A protein and the small-molecule ligand that binds it are described below.
Small molecule (SMILES): CC(=O)N[C@@H]1[C@@H](O)[C@H](O)[C@@H](CO)O[C@@H]1O

Sequence of chain 2.A:
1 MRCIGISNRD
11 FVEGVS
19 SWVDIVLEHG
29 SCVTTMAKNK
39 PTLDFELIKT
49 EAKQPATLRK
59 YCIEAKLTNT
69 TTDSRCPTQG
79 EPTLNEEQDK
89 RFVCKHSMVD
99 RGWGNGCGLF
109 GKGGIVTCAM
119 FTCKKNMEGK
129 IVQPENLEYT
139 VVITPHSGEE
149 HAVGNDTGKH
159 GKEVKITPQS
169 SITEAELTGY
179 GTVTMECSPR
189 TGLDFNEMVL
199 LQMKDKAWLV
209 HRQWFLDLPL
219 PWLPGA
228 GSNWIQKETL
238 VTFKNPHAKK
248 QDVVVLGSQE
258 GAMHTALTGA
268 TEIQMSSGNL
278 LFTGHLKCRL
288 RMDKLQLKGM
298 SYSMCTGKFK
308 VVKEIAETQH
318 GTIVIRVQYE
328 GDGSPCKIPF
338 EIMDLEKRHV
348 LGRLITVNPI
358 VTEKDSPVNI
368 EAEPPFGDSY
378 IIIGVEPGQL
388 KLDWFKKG

Binding-site contacts:
Ligand atom O5 contacts residue HIS158 of chain 2.A at 3.9 Å.
Ligand atom O7 contacts residue HIS149 of chain 2.A at 4.0 Å.
Ligand atom C1 contacts residue THR155 of chain 2.A at 4.2 Å.
Ligand atom C8 contacts residue GLY102 of chain 1.A at 3.4 Å.
Ligand atom O1 contacts residue ASN153 of chain 2.A at 2.9 Å (h-bond).
Ligand atom O3 contacts residue HIS149 of chain 2.A at 4.3 Å.
Ligand atom O6 contacts residue HIS158 of chain 2.A at 3.5 Å.
Ligand atom C7 contacts residue ASN153 of chain 2.A at 3.5 Å.
Ligand atom O7 contacts residue ASN153 of chain 2.A at 4.0 Å.
Ligand atom C3 contacts residue ASN153 of chain 2.A at 4.5 Å.
Ligand atom O5 contacts residue ASN153 of chain 2.A at 2.5 Å (h-bond).
Ligand atom O1 contacts residue THR155 of chain 2.A at 3.3 Å (h-bond).
Ligand atom C2 contacts residue ASN153 of chain 2.A at 3.2 Å.
Ligand atom C1 contacts residue ASN153 of chain 2.A at 2.1 Å.
Ligand atom C5 contacts residue ASN153 of chain 2.A at 3.9 Å.
Ligand atom C2 contacts residue HIS149 of chain 2.A at 4.4 Å.
Ligand atom C8 contacts residue ASN153 of chain 2.A at 3.4 Å.
Ligand atom N2 contacts residue ASN153 of chain 2.A at 3.7 Å.

Sequence of chain 1.A:
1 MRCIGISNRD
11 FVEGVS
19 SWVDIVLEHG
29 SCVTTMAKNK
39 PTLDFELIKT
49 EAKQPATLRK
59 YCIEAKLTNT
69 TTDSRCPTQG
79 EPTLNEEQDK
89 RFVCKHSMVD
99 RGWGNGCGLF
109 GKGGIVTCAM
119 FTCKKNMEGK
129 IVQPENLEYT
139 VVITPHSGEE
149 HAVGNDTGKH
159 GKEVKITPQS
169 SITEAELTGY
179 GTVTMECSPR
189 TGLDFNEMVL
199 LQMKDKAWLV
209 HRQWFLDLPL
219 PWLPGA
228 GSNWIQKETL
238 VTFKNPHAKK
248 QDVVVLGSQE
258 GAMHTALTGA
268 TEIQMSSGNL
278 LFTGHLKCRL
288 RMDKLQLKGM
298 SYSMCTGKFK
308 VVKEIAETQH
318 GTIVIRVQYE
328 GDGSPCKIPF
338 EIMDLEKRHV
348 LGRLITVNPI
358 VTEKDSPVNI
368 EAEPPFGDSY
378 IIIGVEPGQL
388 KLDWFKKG